Binding-site contacts:
Ligand atom O5 contacts residue ASN17 of chain 2.A at 2.4 Å (h-bond).
Ligand atom O6 contacts residue THR24 of chain 2.A at 3.3 Å.
Ligand atom N2 contacts residue ASN17 of chain 2.A at 2.9 Å (h-bond).
Ligand atom C4 contacts residue ASN17 of chain 2.A at 4.2 Å.
Ligand atom C7 contacts residue ILE4 of chain 2.A at 4.4 Å (hydrophobic).
Ligand atom C1 contacts residue ASN17 of chain 2.A at 1.4 Å.
Ligand atom C2 contacts residue ASN17 of chain 2.A at 2.5 Å.
Ligand atom C6 contacts residue THR24 of chain 2.A at 3.9 Å.
Ligand atom O7 contacts residue ASN17 of chain 2.A at 3.7 Å.
Ligand atom C3 contacts residue ASN17 of chain 2.A at 3.8 Å.
Ligand atom C7 contacts residue ASN17 of chain 2.A at 3.5 Å.
Ligand atom C5 contacts residue ASN17 of chain 2.A at 3.7 Å.
Ligand atom O5 contacts residue THR24 of chain 2.A at 3.9 Å.
Ligand atom O7 contacts residue ILE4 of chain 2.A at 3.5 Å.

This small molecule binds to this protein.
Small molecule (SMILES): CC(=O)N[C@@H]1[C@@H](O)[C@H](O)[C@@H](CO)O[C@H]1O

Sequence of chain 2.A:
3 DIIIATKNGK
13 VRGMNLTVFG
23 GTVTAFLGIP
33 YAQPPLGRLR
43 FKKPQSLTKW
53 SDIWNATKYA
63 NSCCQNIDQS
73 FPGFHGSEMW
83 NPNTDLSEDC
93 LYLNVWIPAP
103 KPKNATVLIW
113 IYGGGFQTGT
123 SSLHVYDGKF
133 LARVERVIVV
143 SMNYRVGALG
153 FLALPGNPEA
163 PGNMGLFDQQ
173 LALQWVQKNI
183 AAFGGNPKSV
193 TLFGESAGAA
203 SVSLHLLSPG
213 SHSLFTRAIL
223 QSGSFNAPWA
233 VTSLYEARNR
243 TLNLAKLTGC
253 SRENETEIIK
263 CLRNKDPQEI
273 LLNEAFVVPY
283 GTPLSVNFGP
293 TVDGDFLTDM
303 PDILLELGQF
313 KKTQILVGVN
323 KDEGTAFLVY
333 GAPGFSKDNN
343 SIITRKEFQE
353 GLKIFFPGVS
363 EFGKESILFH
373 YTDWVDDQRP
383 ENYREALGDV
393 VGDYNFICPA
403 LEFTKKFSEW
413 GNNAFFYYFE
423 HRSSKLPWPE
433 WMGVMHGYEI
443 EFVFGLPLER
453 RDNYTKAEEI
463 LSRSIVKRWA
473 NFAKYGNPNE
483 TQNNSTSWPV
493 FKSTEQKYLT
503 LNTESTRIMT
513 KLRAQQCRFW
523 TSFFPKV